This protein binds this small molecule.
Small molecule (SMILES): COc1ccc(S(=O)(=O)N(CC(C)C)C[C@@H](O)[C@H](Cc2ccccc2)NC(=O)c2cc(C)cc(C(=O)N(C)Cc3nc(C)oc3C)c2)cc1

Binding-site contacts:
Ligand atom C16 contacts residue ASP25 of chain 1.A at 3.2 Å.
Ligand atom O59 contacts residue ASP29 of chain 1.B at 2.8 Å.
Ligand atom C40 contacts residue ASP30 of chain 1.A at 3.5 Å.
Ligand atom C56 contacts residue GLY27 of chain 1.B at 3.6 Å.
Ligand atom O10 contacts residue GLY49 of chain 1.A at 3.3 Å.
Ligand atom C36 contacts residue ILE50 of chain 1.B at 3.6 Å (hydrophobic).
Ligand atom O39 contacts residue ASP30 of chain 1.A at 3.3 Å (salt-bridge).
Ligand atom C35 contacts residue GLY48 of chain 1.B at 3.7 Å.
Ligand atom O18 contacts residue ASP25 of chain 1.B at 2.6 Å (salt-bridge).
Ligand atom C6 contacts residue ALA28 of chain 1.A at 3.6 Å (hydrophobic).
Ligand atom O10 contacts residue GLY48 of chain 1.A at 3.8 Å.
Ligand atom O18 contacts residue GLY27 of chain 1.B at 3.5 Å.
Ligand atom C17 contacts residue ASP25 of chain 1.B at 3.5 Å.
Ligand atom C61 contacts residue GLY48 of chain 1.B at 3.1 Å.
Ligand atom C15 contacts residue VAL82 of chain 1.B at 3.7 Å (hydrophobic).
Ligand atom O18 contacts residue ASP25 of chain 1.A at 2.5 Å (salt-bridge).
Ligand atom O9 contacts residue ILE50 of chain 1.B at 3.6 Å.
Ligand atom C62 contacts residue ARG8 of chain 1.A at 3.3 Å.
Ligand atom C7 contacts residue ASP30 of chain 1.A at 3.5 Å.
Ligand atom C57 contacts residue ASP30 of chain 1.B at 3.7 Å.
Ligand atom C36 contacts residue GLY49 of chain 1.B at 3.7 Å.
Ligand atom C68 contacts residue ARG8 of chain 1.A at 3.6 Å.
Ligand atom C15 contacts residue GLY27 of chain 1.A at 3.8 Å.
Ligand atom C7 contacts residue ALA28 of chain 1.A at 3.6 Å (hydrophobic).
Ligand atom O10 contacts residue ILE50 of chain 1.B at 3.2 Å.
Ligand atom N20 contacts residue GLY27 of chain 1.B at 3.2 Å (h-bond).
Ligand atom C33 contacts residue VAL82 of chain 1.A at 3.6 Å (hydrophobic).
Ligand atom O9 contacts residue ILE84 of chain 1.A at 3.5 Å.
Ligand atom C53 contacts residue ILE47 of chain 1.B at 3.7 Å (hydrophobic).
Ligand atom C32 contacts residue ASP25 of chain 1.A at 3.3 Å.
Ligand atom C52 contacts residue ALA28 of chain 1.B at 3.8 Å (hydrophobic).
Ligand atom C32 contacts residue GLY27 of chain 1.B at 3.8 Å.
Ligand atom C7 contacts residue VAL32 of chain 1.A at 3.8 Å (hydrophobic).
Ligand atom C33 contacts residue GLY27 of chain 1.B at 3.6 Å.
Ligand atom C34 contacts residue VAL82 of chain 1.A at 3.5 Å (hydrophobic).
Ligand atom C12 contacts residue GLY27 of chain 1.A at 3.5 Å.
Ligand atom C17 contacts residue ASP25 of chain 1.A at 3.3 Å.
Ligand atom C4 contacts residue GLY48 of chain 1.A at 3.3 Å.
Ligand atom C57 contacts residue VAL32 of chain 1.B at 3.3 Å (hydrophobic).
Ligand atom C13 contacts residue GLY27 of chain 1.A at 3.8 Å.

Sequence of chain 1.B:
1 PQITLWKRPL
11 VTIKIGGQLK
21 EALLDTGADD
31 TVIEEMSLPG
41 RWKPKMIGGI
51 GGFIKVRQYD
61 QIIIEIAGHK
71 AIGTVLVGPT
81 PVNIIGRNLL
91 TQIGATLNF

Sequence of chain 1.A:
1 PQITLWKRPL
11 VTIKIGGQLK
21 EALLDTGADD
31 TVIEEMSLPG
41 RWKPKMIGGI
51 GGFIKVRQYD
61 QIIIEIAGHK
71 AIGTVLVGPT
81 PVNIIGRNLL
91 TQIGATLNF